Binding-site contacts:
Ligand atom O7 contacts residue ALA108 of chain 2.B at 2.5 Å.
Ligand atom C14 contacts residue THR119 of chain 1.B at 3.2 Å.
Ligand atom C13 contacts residue ALA108 of chain 2.B at 3.2 Å (hydrophobic).
Ligand atom C2 contacts residue THR119 of chain 2.B at 3.6 Å.
Ligand atom CL9 contacts residue LEU17 of chain 2.B at 3.7 Å.
Ligand atom C12 contacts residue VAL121 of chain 2.B at 3.0 Å (hydrophobic).
Ligand atom C4 contacts residue FT11 of chain 2.D at 0.7 Å.
Ligand atom C9 contacts residue FT11 of chain 2.D at 2.9 Å.
Ligand atom C9 contacts residue ALA108 of chain 2.B at 3.5 Å (hydrophobic).
Ligand atom CL9 contacts residue LYS15 of chain 2.B at 3.3 Å.
Ligand atom CL1 contacts residue LYS15 of chain 1.B at 2.9 Å.
Ligand atom CL9 contacts residue FT11 of chain 2.D at 2.7 Å.
Ligand atom O18 contacts residue FT11 of chain 2.D at 0.7 Å.
Ligand atom C10 contacts residue FT11 of chain 2.D at 3.0 Å.
Ligand atom O15 contacts residue FT11 of chain 2.D at 1.6 Å (h-bond).
Ligand atom C2 contacts residue FT11 of chain 2.D at 0.7 Å.
Ligand atom O18 contacts residue THR119 of chain 2.B at 2.8 Å.
Ligand atom O15 contacts residue THR119 of chain 1.B at 3.1 Å.
Ligand atom C5 contacts residue ALA108 of chain 1.B at 3.6 Å (hydrophobic).
Ligand atom O15 contacts residue THR118 of chain 1.B at 3.7 Å.
Ligand atom C13 contacts residue LEU17 of chain 1.B at 2.7 Å (hydrophobic).
Ligand atom C12 contacts residue LEU17 of chain 1.B at 2.5 Å (hydrophobic).
Ligand atom C13 contacts residue FT11 of chain 2.D at 3.6 Å.
Ligand atom O15 contacts residue LEU110 of chain 1.B at 3.7 Å.
Ligand atom C8 contacts residue FT11 of chain 2.D at 2.5 Å.
Ligand atom C8 contacts residue ALA108 of chain 2.B at 2.8 Å (hydrophobic).
Ligand atom C5 contacts residue FT11 of chain 2.D at 0.8 Å.
Ligand atom C10 contacts residue LYS15 of chain 1.B at 3.7 Å.
Ligand atom C14 contacts residue FT11 of chain 2.D at 0.7 Å.
Ligand atom O15 contacts residue SER117 of chain 1.B at 2.5 Å (h-bond).
Ligand atom C1 contacts residue FT11 of chain 2.D at 0.8 Å.
Ligand atom C3 contacts residue FT11 of chain 2.D at 0.6 Å.
Ligand atom O7 contacts residue FT11 of chain 2.D at 1.4 Å.
Ligand atom C11 contacts residue LEU17 of chain 1.B at 3.4 Å (hydrophobic).
Ligand atom C8 contacts residue LEU17 of chain 1.B at 3.6 Å (hydrophobic).
Ligand atom C11 contacts residue LYS15 of chain 1.B at 3.5 Å.
Ligand atom C11 contacts residue FT11 of chain 2.D at 3.5 Å.
Ligand atom C13 contacts residue VAL121 of chain 2.B at 3.7 Å (hydrophobic).
Ligand atom C6 contacts residue FT11 of chain 2.D at 0.9 Å.
Ligand atom C14 contacts residue SER117 of chain 1.B at 3.6 Å.

Sequence of chain 2.B:
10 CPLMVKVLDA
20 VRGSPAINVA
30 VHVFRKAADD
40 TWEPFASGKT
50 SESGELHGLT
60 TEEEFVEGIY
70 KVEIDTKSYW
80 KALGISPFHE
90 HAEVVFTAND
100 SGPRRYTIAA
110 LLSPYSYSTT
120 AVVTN

This protein binds this small molecule.
Small molecule (SMILES): O=Cc1ccc(Oc2ccc(Cl)cc2Cl)c(O)c1

Sequence of chain 1.B:
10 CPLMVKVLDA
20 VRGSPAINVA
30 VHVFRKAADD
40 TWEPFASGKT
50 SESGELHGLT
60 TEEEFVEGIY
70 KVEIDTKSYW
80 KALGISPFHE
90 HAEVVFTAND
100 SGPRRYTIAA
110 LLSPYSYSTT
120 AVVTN